This small molecule binds to this protein.
Small molecule (SMILES): C[C@@H]1O[C@@H](CC(=O)O)[C@@H](O)[C@H](O)[C@@H]1O

Sequence of chain 1.B:
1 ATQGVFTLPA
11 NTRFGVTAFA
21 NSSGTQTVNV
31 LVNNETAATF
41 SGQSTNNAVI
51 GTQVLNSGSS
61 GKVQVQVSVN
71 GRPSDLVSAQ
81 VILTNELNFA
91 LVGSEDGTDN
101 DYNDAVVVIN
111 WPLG

Sequence of chain 1.D:
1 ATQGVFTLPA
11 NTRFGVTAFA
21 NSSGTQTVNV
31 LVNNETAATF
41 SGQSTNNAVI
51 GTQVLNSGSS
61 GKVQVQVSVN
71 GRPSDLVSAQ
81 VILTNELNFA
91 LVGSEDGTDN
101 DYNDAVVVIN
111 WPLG

Binding-site contacts:
Ligand atom O2 contacts residue ASN21 of chain 1.D at 3.0 Å (h-bond).
Ligand atom O3 contacts residue CA1 of chain 1.O at 2.5 Å.
Ligand atom O4 contacts residue CA1 of chain 1.P at 2.5 Å.
Ligand atom O3 contacts residue ASP101 of chain 1.D at 3.0 Å (salt-bridge).
Ligand atom O3 contacts residue ASP104 of chain 1.D at 3.1 Å (salt-bridge).
Ligand atom O3 contacts residue ASP99 of chain 1.D at 2.5 Å (salt-bridge).
Ligand atom C7 contacts residue LYS1 of chain 1.F at 1.4 Å.
Ligand atom O5 contacts residue LYS1 of chain 1.F at 3.6 Å.
Ligand atom C3 contacts residue CA1 of chain 1.P at 3.4 Å.
Ligand atom C5 contacts residue SER23 of chain 1.D at 3.9 Å.
Ligand atom C3 contacts residue ASP104 of chain 1.D at 3.7 Å.
Ligand atom C5 contacts residue SER22 of chain 1.D at 3.4 Å.
Ligand atom C1 contacts residue SER23 of chain 1.D at 3.8 Å.
Ligand atom C4 contacts residue SER22 of chain 1.D at 3.5 Å.
Ligand atom O5 contacts residue SER23 of chain 1.D at 2.8 Å (h-bond).
Ligand atom C3 contacts residue CA1 of chain 1.O at 3.4 Å.
Ligand atom C2 contacts residue GLY114 of chain 1.B at 3.4 Å.
Ligand atom C2 contacts residue CA1 of chain 1.O at 3.4 Å.
Ligand atom O2 contacts residue ASP104 of chain 1.D at 3.8 Å.
Ligand atom C1M contacts residue GLY114 of chain 1.B at 3.7 Å.
Ligand atom O2 contacts residue SER22 of chain 1.D at 3.4 Å.
Ligand atom O7A contacts residue SER23 of chain 1.D at 3.9 Å.
Ligand atom C1M contacts residue SER23 of chain 1.D at 3.4 Å.
Ligand atom O4 contacts residue ASP99 of chain 1.D at 3.7 Å.
Ligand atom C4 contacts residue ASP96 of chain 1.D at 3.4 Å.
Ligand atom C6 contacts residue LYS1 of chain 1.F at 2.5 Å.
Ligand atom O2 contacts residue GLY114 of chain 1.B at 2.5 Å (h-bond).
Ligand atom C3 contacts residue ASP99 of chain 1.D at 3.2 Å.
Ligand atom C4 contacts residue CA1 of chain 1.P at 3.3 Å.
Ligand atom C5 contacts residue ASP96 of chain 1.D at 3.7 Å.
Ligand atom O7A contacts residue LYS1 of chain 1.F at 2.4 Å (salt-bridge).
Ligand atom O3 contacts residue CA1 of chain 1.P at 2.5 Å.
Ligand atom C5 contacts residue LYS1 of chain 1.F at 3.1 Å.
Ligand atom O4 contacts residue GLU95 of chain 1.D at 3.4 Å (salt-bridge).
Ligand atom O2 contacts residue CA1 of chain 1.O at 2.5 Å.
Ligand atom O5 contacts residue SER22 of chain 1.D at 3.4 Å (h-bond).
Ligand atom C4 contacts residue CA1 of chain 1.O at 3.8 Å.
Ligand atom O4 contacts residue ASP104 of chain 1.D at 3.1 Å (salt-bridge).
Ligand atom C4 contacts residue ASP104 of chain 1.D at 3.2 Å.
Ligand atom O4 contacts residue ASP96 of chain 1.D at 2.6 Å (salt-bridge).